Sequence of chain 1.A:
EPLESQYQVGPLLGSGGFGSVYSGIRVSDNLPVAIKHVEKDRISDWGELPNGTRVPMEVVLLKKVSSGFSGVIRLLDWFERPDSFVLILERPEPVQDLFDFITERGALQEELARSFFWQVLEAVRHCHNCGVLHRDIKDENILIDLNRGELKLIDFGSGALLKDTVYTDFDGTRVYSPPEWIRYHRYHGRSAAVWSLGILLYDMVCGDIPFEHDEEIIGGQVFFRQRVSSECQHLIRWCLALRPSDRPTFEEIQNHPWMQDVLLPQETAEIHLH

Binding-site contacts:
Ligand atom CG contacts residue GLU172 of chain 1.A at 3.4 Å.
Ligand atom NH2 contacts residue PHE131 of chain 1.A at 2.9 Å (h-bond).
Ligand atom CA contacts residue GLU172 of chain 1.A at 3.6 Å.
Ligand atom CZ contacts residue ASP171 of chain 1.A at 3.6 Å.
Ligand atom OG contacts residue ASP168 of chain 1.A at 2.8 Å (salt-bridge).
Ligand atom NH2 contacts residue ASP132 of chain 1.A at 3.1 Å (salt-bridge).
Ligand atom C contacts residue PHE131 of chain 1.A at 3.6 Å (hydrophobic).
Ligand atom NH2 contacts residue ASP129 of chain 1.A at 2.8 Å (salt-bridge).
Ligand atom N contacts residue GLU172 of chain 1.A at 3.0 Å (salt-bridge).
Ligand atom NH1 contacts residue ASP235 of chain 1.A at 2.9 Å (salt-bridge).
Ligand atom NH1 contacts residue ASP240 of chain 1.A at 3.1 Å (salt-bridge).
Ligand atom NE2 contacts residue GLU244 of chain 1.A at 2.6 Å (salt-bridge).
Ligand atom CA contacts residue ASP240 of chain 1.A at 3.4 Å.
Ligand atom N contacts residue GLY204 of chain 1.A at 3.2 Å (h-bond).
Ligand atom CB contacts residue THR205 of chain 1.A at 3.6 Å.
Ligand atom O contacts residue GLU172 of chain 1.A at 3.4 Å (salt-bridge).
Ligand atom NH2 contacts residue ILE134 of chain 1.A at 3.5 Å.
Ligand atom CB contacts residue GLU172 of chain 1.A at 3.4 Å.
Ligand atom NH1 contacts residue ASP171 of chain 1.A at 3.6 Å (salt-bridge).
Ligand atom CZ contacts residue PHE131 of chain 1.A at 3.6 Å (hydrophobic).
Ligand atom CD contacts residue THR135 of chain 1.A at 3.6 Å.
Ligand atom CB contacts residue ASP240 of chain 1.A at 3.5 Å.
Ligand atom CD contacts residue GLY239 of chain 1.A at 3.5 Å.
Ligand atom CB contacts residue ASP203 of chain 1.A at 3.5 Å.
Ligand atom CD2 contacts residue GLU244 of chain 1.A at 3.6 Å.
Ligand atom NH1 contacts residue GLY239 of chain 1.A at 3.5 Å (h-bond).
Ligand atom CE1 contacts residue GLU244 of chain 1.A at 3.6 Å.
Ligand atom CD2 contacts residue VAL207 of chain 1.A at 3.6 Å (hydrophobic).
Ligand atom NH1 contacts residue GLU172 of chain 1.A at 3.1 Å (salt-bridge).
Ligand atom CG contacts residue ASP240 of chain 1.A at 3.6 Å.
Ligand atom NH2 contacts residue ASP171 of chain 1.A at 2.8 Å (salt-bridge).
Ligand atom O contacts residue PHE131 of chain 1.A at 3.5 Å.
Ligand atom O contacts residue LYS170 of chain 1.A at 2.7 Å (salt-bridge).
Ligand atom CG contacts residue VAL207 of chain 1.A at 3.4 Å (hydrophobic).
Ligand atom N contacts residue ASP203 of chain 1.A at 3.2 Å (salt-bridge).
Ligand atom CE1 contacts residue ILE241 of chain 1.A at 3.5 Å (hydrophobic).
Ligand atom CA contacts residue GLY204 of chain 1.A at 3.6 Å.
Ligand atom NE contacts residue THR135 of chain 1.A at 2.8 Å (h-bond).
Ligand atom CD contacts residue GLU172 of chain 1.A at 3.5 Å.
Ligand atom OG contacts residue THR205 of chain 1.A at 3.5 Å (h-bond).

This small molecule binds to this protein.
Small molecule (SMILES): CC[C@H](NC(=O)[C@H](CCCN=C(N)N)NC(=O)[C@H](C)N)C(=O)N[C@@H](CCCN=C(N)N)C(=O)N[C@@H](CCCN=C(N)N)C(=O)N[C@@H](CCCN=C(N)N)C(=O)N[C@@H](CC1=NC=NC1)C(=O)N1CCC[C@H]1C(=O)N[C@@H](CO)C(=O)NCC=O